Sequence of chain 1.A:
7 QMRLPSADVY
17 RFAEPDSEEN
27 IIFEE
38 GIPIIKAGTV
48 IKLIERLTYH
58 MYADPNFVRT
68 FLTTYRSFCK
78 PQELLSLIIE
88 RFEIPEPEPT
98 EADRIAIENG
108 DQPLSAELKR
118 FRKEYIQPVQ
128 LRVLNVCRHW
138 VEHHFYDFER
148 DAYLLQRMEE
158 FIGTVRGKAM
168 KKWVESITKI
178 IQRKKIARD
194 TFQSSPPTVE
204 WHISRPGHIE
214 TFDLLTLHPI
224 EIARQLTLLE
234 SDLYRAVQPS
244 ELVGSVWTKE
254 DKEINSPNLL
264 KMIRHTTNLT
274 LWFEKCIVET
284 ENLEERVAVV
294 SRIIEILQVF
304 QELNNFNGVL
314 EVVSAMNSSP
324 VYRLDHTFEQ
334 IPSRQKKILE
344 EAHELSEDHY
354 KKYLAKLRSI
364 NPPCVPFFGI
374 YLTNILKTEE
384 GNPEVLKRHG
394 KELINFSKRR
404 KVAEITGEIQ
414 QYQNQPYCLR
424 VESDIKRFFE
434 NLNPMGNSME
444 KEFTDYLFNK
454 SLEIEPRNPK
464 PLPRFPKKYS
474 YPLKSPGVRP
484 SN

A small-molecule ligand and the protein it binds are described below.
Small molecule (SMILES): CNCc1ccccc1-c1csc([C@@H](C)Nc2nc(C)nc3cc(OC)c(OC)cc23)c1

Binding-site contacts:
Ligand atom C14 contacts residue HIS346 of chain 1.A at 3.3 Å.
Ligand atom C18 contacts residue GLU343 of chain 1.A at 3.7 Å.
Ligand atom C5 contacts residue HIS346 of chain 1.A at 3.4 Å.
Ligand atom C23 contacts residue LEU342 of chain 1.A at 3.7 Å (hydrophobic).
Ligand atom C24 contacts residue PHE331 of chain 1.A at 3.7 Å (hydrophobic).
Ligand atom C29 contacts residue TYR325 of chain 1.A at 3.6 Å (hydrophobic).
Ligand atom C4 contacts residue HIS346 of chain 1.A at 3.2 Å.
Ligand atom C5 contacts residue TYR325 of chain 1.A at 3.7 Å (hydrophobic).
Ligand atom C28 contacts residue PHE331 of chain 1.A at 3.5 Å (hydrophobic).
Ligand atom N3 contacts residue HIS346 of chain 1.A at 3.6 Å.
Ligand atom C32 contacts residue TYR325 of chain 1.A at 3.5 Å (hydrophobic).
Ligand atom S20 contacts residue GLU343 of chain 1.A at 3.7 Å.
Ligand atom C21 contacts residue PHE331 of chain 1.A at 3.3 Å (hydrophobic).
Ligand atom N17 contacts residue HIS346 of chain 1.A at 3.4 Å.
Ligand atom C2 contacts residue ASN320 of chain 1.A at 3.5 Å.
Ligand atom N15 contacts residue HIS346 of chain 1.A at 3.3 Å.
Ligand atom C6 contacts residue TYR325 of chain 1.A at 3.5 Å (hydrophobic).
Ligand atom C28 contacts residue TYR325 of chain 1.A at 3.2 Å (hydrophobic).
Ligand atom C27 contacts residue VAL324 of chain 1.A at 3.1 Å (hydrophobic).
Ligand atom C27 contacts residue LEU327 of chain 1.A at 3.7 Å (hydrophobic).
Ligand atom N31 contacts residue TYR325 of chain 1.A at 2.6 Å (h-bond).
Ligand atom C6 contacts residue HIS346 of chain 1.A at 3.6 Å.
Ligand atom N31 contacts residue ASP328 of chain 1.A at 3.1 Å (salt-bridge).
Ligand atom C16 contacts residue HIS346 of chain 1.A at 3.4 Å.
Ligand atom C9 contacts residue ASN320 of chain 1.A at 3.5 Å.
Ligand atom N3 contacts residue ASN320 of chain 1.A at 2.7 Å (h-bond).
Ligand atom C32 contacts residue ASP328 of chain 1.A at 3.2 Å.
Ligand atom C30 contacts residue TYR325 of chain 1.A at 3.6 Å (hydrophobic).
Ligand atom C4 contacts residue ASN320 of chain 1.A at 3.7 Å.
Ligand atom C1 contacts residue ASN320 of chain 1.A at 3.2 Å.
Ligand atom C25 contacts residue PHE331 of chain 1.A at 3.7 Å (hydrophobic).
Ligand atom C1 contacts residue LEU342 of chain 1.A at 3.8 Å (hydrophobic).
Ligand atom S20 contacts residue EDO1 of chain 1.E at 3.6 Å.
Ligand atom N15 contacts residue EDO1 of chain 1.E at 3.4 Å.
Ligand atom C30 contacts residue ASP328 of chain 1.A at 3.8 Å.
Ligand atom C26 contacts residue VAL324 of chain 1.A at 3.7 Å (hydrophobic).
Ligand atom C7 contacts residue TYR325 of chain 1.A at 3.6 Å (hydrophobic).
Ligand atom C23 contacts residue TYR325 of chain 1.A at 3.8 Å (hydrophobic).
Ligand atom C13 contacts residue HIS346 of chain 1.A at 3.6 Å.
Ligand atom C6 contacts residue ASN320 of chain 1.A at 3.2 Å.